Sequence of chain 1.A:
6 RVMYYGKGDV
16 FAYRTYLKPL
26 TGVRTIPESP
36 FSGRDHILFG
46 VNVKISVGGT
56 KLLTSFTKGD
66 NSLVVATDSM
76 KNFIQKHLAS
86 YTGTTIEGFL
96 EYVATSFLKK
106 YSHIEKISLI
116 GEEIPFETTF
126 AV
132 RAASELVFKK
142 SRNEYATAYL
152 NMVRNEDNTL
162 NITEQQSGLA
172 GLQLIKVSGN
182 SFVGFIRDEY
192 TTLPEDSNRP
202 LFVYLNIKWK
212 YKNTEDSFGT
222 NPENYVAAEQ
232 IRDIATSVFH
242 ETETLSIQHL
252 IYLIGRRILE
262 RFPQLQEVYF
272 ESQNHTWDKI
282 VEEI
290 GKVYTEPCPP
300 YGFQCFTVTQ

Sequence of chain 1.B:
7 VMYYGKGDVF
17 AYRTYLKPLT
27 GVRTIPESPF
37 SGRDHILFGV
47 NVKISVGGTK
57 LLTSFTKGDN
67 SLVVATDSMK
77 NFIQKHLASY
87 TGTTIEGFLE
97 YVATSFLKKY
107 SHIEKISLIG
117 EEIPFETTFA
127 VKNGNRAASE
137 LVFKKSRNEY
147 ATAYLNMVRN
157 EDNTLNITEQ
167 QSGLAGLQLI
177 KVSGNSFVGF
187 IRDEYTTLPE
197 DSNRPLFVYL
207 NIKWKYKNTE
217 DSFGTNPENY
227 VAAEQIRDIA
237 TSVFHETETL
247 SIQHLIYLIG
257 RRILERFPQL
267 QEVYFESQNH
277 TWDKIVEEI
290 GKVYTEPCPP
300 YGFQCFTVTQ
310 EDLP

Binding-site contacts:
Ligand atom N3 contacts residue ARG200 of chain 1.A at 3.1 Å (salt-bridge).
Ligand atom N1 contacts residue PHE183 of chain 1.A at 3.7 Å.
Ligand atom O8 contacts residue ALA71 of chain 1.B at 3.7 Å.
Ligand atom C6 contacts residue PHE183 of chain 1.A at 3.6 Å (hydrophobic).
Ligand atom C6 contacts residue GLN303 of chain 1.A at 3.9 Å.
Ligand atom N7 contacts residue PHE183 of chain 1.A at 3.8 Å.
Ligand atom O6 contacts residue TYR10 of chain 1.B at 3.7 Å.
Ligand atom C4 contacts residue ASN275 of chain 1.A at 3.8 Å.
Ligand atom C4 contacts residue ARG200 of chain 1.A at 3.9 Å.
Ligand atom N1 contacts residue GLN249 of chain 1.A at 2.8 Å (h-bond).
Ligand atom N9 contacts residue PHE183 of chain 1.A at 3.5 Å.
Ligand atom C2 contacts residue ILE248 of chain 1.A at 3.7 Å (hydrophobic).
Ligand atom O8 contacts residue ASP73 of chain 1.B at 3.1 Å (salt-bridge).
Ligand atom C2 contacts residue PHE183 of chain 1.A at 3.7 Å (hydrophobic).
Ligand atom N3 contacts residue ASN275 of chain 1.A at 3.4 Å (h-bond).
Ligand atom N7 contacts residue ALA71 of chain 1.B at 3.9 Å.
Ligand atom O8 contacts residue THR72 of chain 1.B at 3.3 Å (h-bond).
Ligand atom C8 contacts residue THR72 of chain 1.B at 3.3 Å.
Ligand atom C6 contacts residue GLN249 of chain 1.A at 3.7 Å.
Ligand atom C2 contacts residue GLN249 of chain 1.A at 3.7 Å.
Ligand atom O2 contacts residue PHE183 of chain 1.A at 4.0 Å.
Ligand atom O6 contacts residue THR72 of chain 1.B at 3.8 Å.
Ligand atom O2 contacts residue ILE248 of chain 1.A at 2.6 Å (h-bond).
Ligand atom O2 contacts residue SER247 of chain 1.A at 3.2 Å.
Ligand atom N7 contacts residue THR72 of chain 1.B at 3.1 Å (h-bond).
Ligand atom C8 contacts residue PHE183 of chain 1.A at 3.7 Å (hydrophobic).
Ligand atom C5 contacts residue PHE183 of chain 1.A at 3.4 Å (hydrophobic).
Ligand atom C2 contacts residue ARG200 of chain 1.A at 3.4 Å.
Ligand atom O2 contacts residue ARG200 of chain 1.A at 2.7 Å (salt-bridge).
Ligand atom C10 contacts residue ARG200 of chain 1.A at 3.5 Å.
Ligand atom C10 contacts residue PHE183 of chain 1.A at 3.8 Å (hydrophobic).
Ligand atom O2 contacts residue GLN249 of chain 1.A at 3.7 Å.
Ligand atom O6 contacts residue GLN303 of chain 1.A at 3.8 Å.
Ligand atom N3 contacts residue PHE183 of chain 1.A at 3.8 Å.
Ligand atom O8 contacts residue LEU194 of chain 1.A at 3.6 Å.
Ligand atom C10 contacts residue LEU194 of chain 1.A at 3.7 Å (hydrophobic).
Ligand atom O6 contacts residue GLN249 of chain 1.A at 2.9 Å (h-bond).
Ligand atom N1 contacts residue GLN303 of chain 1.A at 3.8 Å.
Ligand atom C4 contacts residue PHE183 of chain 1.A at 3.4 Å (hydrophobic).
Ligand atom C8 contacts residue LEU194 of chain 1.A at 4.0 Å (hydrophobic).

The protein below binds the small molecule below.
Small molecule (SMILES): Cn1c(=O)[nH]c2c(=O)[nH]c(=O)[nH]c21